Sequence of chain 1.A:
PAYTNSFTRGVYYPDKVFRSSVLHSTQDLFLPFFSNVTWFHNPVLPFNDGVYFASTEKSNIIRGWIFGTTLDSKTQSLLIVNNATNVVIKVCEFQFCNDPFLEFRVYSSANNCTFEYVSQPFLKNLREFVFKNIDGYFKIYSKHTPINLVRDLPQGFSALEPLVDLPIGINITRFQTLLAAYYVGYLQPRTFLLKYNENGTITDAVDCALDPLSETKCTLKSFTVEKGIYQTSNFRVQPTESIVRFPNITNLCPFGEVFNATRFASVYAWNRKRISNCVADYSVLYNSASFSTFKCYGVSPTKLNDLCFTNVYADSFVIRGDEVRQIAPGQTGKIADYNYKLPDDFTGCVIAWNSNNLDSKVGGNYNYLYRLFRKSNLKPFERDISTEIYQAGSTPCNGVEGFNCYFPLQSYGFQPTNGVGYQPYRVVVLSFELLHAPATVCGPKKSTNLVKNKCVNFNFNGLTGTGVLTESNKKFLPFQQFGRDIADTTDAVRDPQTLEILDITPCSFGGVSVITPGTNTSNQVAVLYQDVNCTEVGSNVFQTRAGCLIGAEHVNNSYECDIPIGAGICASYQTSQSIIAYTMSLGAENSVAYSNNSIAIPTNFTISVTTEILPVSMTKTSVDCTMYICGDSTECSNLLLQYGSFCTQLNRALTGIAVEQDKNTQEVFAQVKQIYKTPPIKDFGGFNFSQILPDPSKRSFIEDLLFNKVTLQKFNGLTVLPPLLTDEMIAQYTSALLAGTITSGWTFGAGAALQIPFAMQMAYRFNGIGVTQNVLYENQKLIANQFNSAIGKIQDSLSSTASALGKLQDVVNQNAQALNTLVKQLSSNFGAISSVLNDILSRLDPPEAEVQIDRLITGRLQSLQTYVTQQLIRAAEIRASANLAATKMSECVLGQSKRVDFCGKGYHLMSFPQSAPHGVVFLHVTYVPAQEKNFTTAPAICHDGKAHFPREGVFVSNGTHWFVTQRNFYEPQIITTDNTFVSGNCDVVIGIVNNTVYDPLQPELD

A small-molecule ligand and the protein it binds are described below.
Small molecule (SMILES): CC(=O)N[C@@H]1[C@@H](O)[C@H](O)[C@@H](CO)O[C@H]1O

Binding-site contacts:
Ligand atom C7 contacts residue ASN282 of chain 1.A at 3.3 Å.
Ligand atom C8 contacts residue ASN282 of chain 1.A at 4.4 Å.
Ligand atom C1 contacts residue ASN282 of chain 1.A at 1.4 Å.
Ligand atom N2 contacts residue ASN282 of chain 1.A at 2.9 Å (h-bond).
Ligand atom O7 contacts residue ASN280 of chain 1.A at 3.5 Å (h-bond).
Ligand atom C3 contacts residue ASN282 of chain 1.A at 3.8 Å.
Ligand atom C2 contacts residue ASN282 of chain 1.A at 2.5 Å.
Ligand atom O7 contacts residue ASN282 of chain 1.A at 3.3 Å (h-bond).
Ligand atom C8 contacts residue ASN280 of chain 1.A at 3.1 Å.
Ligand atom O5 contacts residue ASN282 of chain 1.A at 2.4 Å (h-bond).
Ligand atom C8 contacts residue GLU281 of chain 1.A at 3.8 Å.
Ligand atom C5 contacts residue ASN282 of chain 1.A at 3.7 Å.
Ligand atom C7 contacts residue ASN280 of chain 1.A at 4.0 Å.
Ligand atom C4 contacts residue ASN282 of chain 1.A at 4.2 Å.